Sequence of chain 1.A:
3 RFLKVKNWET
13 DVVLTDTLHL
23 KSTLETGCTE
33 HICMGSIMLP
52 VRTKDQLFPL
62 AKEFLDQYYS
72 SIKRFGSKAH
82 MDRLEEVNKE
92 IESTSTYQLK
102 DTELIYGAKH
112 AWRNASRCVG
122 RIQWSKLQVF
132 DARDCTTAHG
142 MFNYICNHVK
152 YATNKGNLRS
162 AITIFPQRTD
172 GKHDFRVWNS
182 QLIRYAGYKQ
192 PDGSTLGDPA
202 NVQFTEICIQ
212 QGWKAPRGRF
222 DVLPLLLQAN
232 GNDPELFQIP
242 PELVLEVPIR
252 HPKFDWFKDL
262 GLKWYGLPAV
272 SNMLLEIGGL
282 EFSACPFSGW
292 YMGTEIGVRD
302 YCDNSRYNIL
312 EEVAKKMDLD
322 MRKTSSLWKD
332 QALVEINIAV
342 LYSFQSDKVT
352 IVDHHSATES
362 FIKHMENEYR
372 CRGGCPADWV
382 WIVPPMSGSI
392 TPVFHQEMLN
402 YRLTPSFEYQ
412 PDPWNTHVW

Binding-site contacts:
Ligand atom C10 contacts residue GLU296 of chain 1.A at 3.5 Å.
Ligand atom C13 contacts residue GLU296 of chain 1.A at 3.6 Å.
Ligand atom C25 contacts residue TRP291 of chain 1.A at 3.2 Å (hydrophobic).
Ligand atom N12 contacts residue HEM1 of chain 1.C at 2.9 Å (h-bond).
Ligand atom C06 contacts residue HEM1 of chain 1.C at 3.5 Å.
Ligand atom C03 contacts residue TYR410 of chain 1.A at 3.3 Å (hydrophobic).
Ligand atom N12 contacts residue GLU296 of chain 1.A at 2.8 Å (salt-bridge).
Ligand atom N02 contacts residue HEM1 of chain 1.C at 2.6 Å (h-bond).
Ligand atom C04 contacts residue MET40 of chain 1.A at 3.4 Å (hydrophobic).
Ligand atom CL23 contacts residue GLY290 of chain 1.A at 3.6 Å.
Ligand atom C5' contacts residue H4B1 of chain 1.D at 3.5 Å.
Ligand atom N01 contacts residue HEM1 of chain 1.C at 2.6 Å (h-bond).
Ligand atom C13 contacts residue VAL271 of chain 1.A at 3.7 Å (hydrophobic).
Ligand atom C10 contacts residue HEM1 of chain 1.C at 3.6 Å.
Ligand atom C13 contacts residue HEM1 of chain 1.C at 3.7 Å.
Ligand atom C24 contacts residue TRP291 of chain 1.A at 3.7 Å (hydrophobic).
Ligand atom N1' contacts residue H4B1 of chain 1.D at 2.8 Å (h-bond).
Ligand atom C11 contacts residue GLN182 of chain 1.A at 3.4 Å.
Ligand atom C04 contacts residue TYR410 of chain 1.A at 3.4 Å (hydrophobic).
Ligand atom C26 contacts residue GLU296 of chain 1.A at 3.6 Å.
Ligand atom N1' contacts residue HEM1 of chain 1.C at 2.7 Å (h-bond).
Ligand atom C21 contacts residue GLU296 of chain 1.A at 3.6 Å.
Ligand atom C02 contacts residue HEM1 of chain 1.C at 3.4 Å.
Ligand atom C11 contacts residue HEM1 of chain 1.C at 3.7 Å.
Ligand atom C2' contacts residue TRP382 of chain 1.A at 3.4 Å (hydrophobic).
Ligand atom C25 contacts residue HEM1 of chain 1.C at 3.5 Å.
Ligand atom CL23 contacts residue PHE288 of chain 1.A at 3.7 Å.
Ligand atom C24 contacts residue HEM1 of chain 1.C at 3.4 Å.
Ligand atom C02 contacts residue TYR410 of chain 1.A at 3.3 Å (hydrophobic).
Ligand atom C05 contacts residue TYR410 of chain 1.A at 3.6 Å (hydrophobic).
Ligand atom C07 contacts residue TRP10 of chain 1.B at 3.6 Å (hydrophobic).
Ligand atom C5' contacts residue HEM1 of chain 1.C at 3.1 Å.
Ligand atom C14 contacts residue GLU296 of chain 1.A at 2.7 Å.
Ligand atom C2' contacts residue H4B1 of chain 1.D at 3.4 Å.
Ligand atom O09 contacts residue HEM1 of chain 1.C at 3.1 Å (h-bond).
Ligand atom C05 contacts residue MET40 of chain 1.A at 3.6 Å (hydrophobic).
Ligand atom C11 contacts residue GLU296 of chain 1.A at 3.6 Å.
Ligand atom N02 contacts residue ARG118 of chain 1.A at 3.5 Å (salt-bridge).
Ligand atom N02 contacts residue TYR410 of chain 1.A at 3.6 Å.
Ligand atom C08 contacts residue HEM1 of chain 1.C at 3.6 Å.

Sequence of chain 1.B:
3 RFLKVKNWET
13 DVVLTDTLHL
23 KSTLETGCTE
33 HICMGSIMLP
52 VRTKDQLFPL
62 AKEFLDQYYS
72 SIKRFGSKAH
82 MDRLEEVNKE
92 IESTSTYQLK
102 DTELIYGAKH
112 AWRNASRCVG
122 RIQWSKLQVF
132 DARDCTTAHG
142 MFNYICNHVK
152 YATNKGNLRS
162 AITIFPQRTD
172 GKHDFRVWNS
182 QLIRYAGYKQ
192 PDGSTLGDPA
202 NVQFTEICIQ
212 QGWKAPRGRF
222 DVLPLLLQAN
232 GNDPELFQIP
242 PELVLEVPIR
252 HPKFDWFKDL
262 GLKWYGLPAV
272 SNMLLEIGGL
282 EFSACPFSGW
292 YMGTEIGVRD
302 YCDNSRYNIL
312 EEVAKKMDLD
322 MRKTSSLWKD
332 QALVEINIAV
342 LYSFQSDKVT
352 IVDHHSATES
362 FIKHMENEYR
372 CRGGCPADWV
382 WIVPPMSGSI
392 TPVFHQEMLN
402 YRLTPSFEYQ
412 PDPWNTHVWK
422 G

The small molecule below binds the protein below.
Small molecule (SMILES): Cc1cc(N)nc(C[C@@H]2CNC[C@@H]2OCCN[C@@H]2C[C@H]2c2cccc(Cl)c2)c1